Sequence of chain 12.F:
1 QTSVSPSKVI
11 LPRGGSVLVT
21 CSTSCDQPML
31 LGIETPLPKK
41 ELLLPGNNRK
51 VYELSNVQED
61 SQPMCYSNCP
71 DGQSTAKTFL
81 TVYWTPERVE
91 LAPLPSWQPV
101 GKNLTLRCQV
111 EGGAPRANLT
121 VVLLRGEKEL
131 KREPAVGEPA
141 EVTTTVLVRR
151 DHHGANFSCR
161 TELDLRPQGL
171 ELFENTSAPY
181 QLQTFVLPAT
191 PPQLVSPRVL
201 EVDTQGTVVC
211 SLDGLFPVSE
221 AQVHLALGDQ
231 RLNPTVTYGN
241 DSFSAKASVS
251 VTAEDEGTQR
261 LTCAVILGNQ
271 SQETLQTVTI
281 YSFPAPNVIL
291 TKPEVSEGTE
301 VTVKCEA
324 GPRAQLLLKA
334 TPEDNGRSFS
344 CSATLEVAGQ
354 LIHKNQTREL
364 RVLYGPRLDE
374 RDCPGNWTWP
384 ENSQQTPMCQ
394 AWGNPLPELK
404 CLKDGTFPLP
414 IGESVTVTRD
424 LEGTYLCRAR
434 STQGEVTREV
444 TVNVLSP

Binding-site contacts:
Ligand atom O3 contacts residue ASN269 of chain 12.F at 4.4 Å.
Ligand atom O7 contacts residue ASN269 of chain 12.F at 3.4 Å (h-bond).
Ligand atom C6 contacts residue ASN269 of chain 12.F at 4.3 Å.
Ligand atom N2 contacts residue TRP97 of chain 12.F at 2.4 Å (h-bond).
Ligand atom O5 contacts residue ASN269 of chain 12.F at 2.4 Å (h-bond).
Ligand atom C8 contacts residue PRO99 of chain 12.F at 3.9 Å (hydrophobic).
Ligand atom N2 contacts residue ASN269 of chain 12.F at 2.8 Å (h-bond).
Ligand atom O4 contacts residue TRP97 of chain 12.F at 3.8 Å.
Ligand atom C1 contacts residue TRP97 of chain 12.F at 4.2 Å (hydrophobic).
Ligand atom O7 contacts residue TRP97 of chain 12.F at 3.8 Å.
Ligand atom C3 contacts residue TRP97 of chain 12.F at 2.7 Å (hydrophobic).
Ligand atom C4 contacts residue TRP97 of chain 12.F at 4.2 Å (hydrophobic).
Ligand atom C3 contacts residue ASN269 of chain 12.F at 3.1 Å.
Ligand atom O3 contacts residue TRP97 of chain 12.F at 2.5 Å (h-bond).
Ligand atom C8 contacts residue TRP97 of chain 12.F at 4.0 Å (hydrophobic).
Ligand atom C2 contacts residue TRP97 of chain 12.F at 3.1 Å (hydrophobic).
Ligand atom C2 contacts residue ASN269 of chain 12.F at 2.5 Å.
Ligand atom C4 contacts residue ASN269 of chain 12.F at 3.7 Å.
Ligand atom C7 contacts residue TRP97 of chain 12.F at 3.3 Å (hydrophobic).
Ligand atom C5 contacts residue ASN269 of chain 12.F at 3.0 Å.
Ligand atom O3 contacts residue PRO95 of chain 12.F at 4.4 Å.
Ligand atom C1 contacts residue ASN269 of chain 12.F at 1.4 Å.
Ligand atom C7 contacts residue ASN269 of chain 12.F at 3.5 Å.

This small molecule binds to this protein.
Small molecule (SMILES): CC(=O)N[C@@H]1[C@@H](O)[C@H](O)[C@@H](CO)O[C@H]1O